Binding-site contacts:
Ligand atom C13 contacts residue ARG5 of chain 1.A at 4.1 Å.
Ligand atom C11 contacts residue ARG125 of chain 1.A at 4.0 Å.
Ligand atom C13 contacts residue ARG125 of chain 1.A at 4.0 Å.
Ligand atom CN2 contacts residue TRP123 of chain 1.A at 3.6 Å (hydrophobic).
Ligand atom O4 contacts residue ARG125 of chain 1.A at 2.6 Å (salt-bridge).
Ligand atom C10 contacts residue ALA122 of chain 1.A at 4.0 Å (hydrophobic).
Ligand atom C12 contacts residue TRP123 of chain 1.A at 3.7 Å (hydrophobic).
Ligand atom C12 contacts residue ALA122 of chain 1.A at 4.3 Å (hydrophobic).
Ligand atom C14 contacts residue ARG125 of chain 1.A at 3.1 Å.
Ligand atom C13 contacts residue ALA122 of chain 1.A at 4.1 Å (hydrophobic).
Ligand atom NA2 contacts residue TRP123 of chain 1.A at 4.3 Å.
Ligand atom CN2 contacts residue ARG5 of chain 1.A at 3.5 Å.
Ligand atom C14 contacts residue ALA122 of chain 1.A at 3.6 Å (hydrophobic).
Ligand atom O6 contacts residue ARG125 of chain 1.A at 3.3 Å (salt-bridge).
Ligand atom CN2 contacts residue ALA122 of chain 1.A at 3.9 Å (hydrophobic).
Ligand atom C9 contacts residue ARG125 of chain 1.A at 4.1 Å.
Ligand atom V contacts residue ARG125 of chain 1.A at 3.5 Å.
Ligand atom C9 contacts residue ALA122 of chain 1.A at 4.0 Å (hydrophobic).
Ligand atom C11 contacts residue ALA122 of chain 1.A at 4.0 Å (hydrophobic).
Ligand atom C8 contacts residue ALA122 of chain 1.A at 4.4 Å (hydrophobic).
Ligand atom NA2 contacts residue ALA122 of chain 1.A at 3.8 Å.
Ligand atom O3 contacts residue ARG125 of chain 1.A at 4.3 Å.
Ligand atom C14 contacts residue ARG5 of chain 1.A at 3.8 Å.
Ligand atom O3 contacts residue ALA122 of chain 1.A at 4.4 Å.
Ligand atom C8 contacts residue ARG125 of chain 1.A at 3.3 Å.

Sequence of chain 1.A:
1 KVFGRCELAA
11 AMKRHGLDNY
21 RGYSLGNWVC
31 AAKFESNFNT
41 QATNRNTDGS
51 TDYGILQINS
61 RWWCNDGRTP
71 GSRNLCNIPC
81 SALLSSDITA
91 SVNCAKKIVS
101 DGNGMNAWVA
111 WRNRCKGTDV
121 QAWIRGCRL

This small molecule binds to this protein.
Small molecule (SMILES): CCc1c2O[V+4](=O)([O-])([O-])([O-])<-O=c2ccn1C